Binding-site contacts:
Ligand atom N2 contacts residue ASN12 of chain 1.B at 3.8 Å.
Ligand atom O5 contacts residue ASN12 of chain 1.B at 2.7 Å (h-bond).
Ligand atom C1 contacts residue ASN12 of chain 1.B at 2.2 Å.
Ligand atom C7 contacts residue ASN12 of chain 1.B at 3.9 Å.
Ligand atom O7 contacts residue ASN12 of chain 1.B at 3.7 Å.
Ligand atom C2 contacts residue ASN12 of chain 1.B at 3.2 Å.
Ligand atom C5 contacts residue ASN12 of chain 1.B at 4.1 Å.

Sequence of chain 1.B:
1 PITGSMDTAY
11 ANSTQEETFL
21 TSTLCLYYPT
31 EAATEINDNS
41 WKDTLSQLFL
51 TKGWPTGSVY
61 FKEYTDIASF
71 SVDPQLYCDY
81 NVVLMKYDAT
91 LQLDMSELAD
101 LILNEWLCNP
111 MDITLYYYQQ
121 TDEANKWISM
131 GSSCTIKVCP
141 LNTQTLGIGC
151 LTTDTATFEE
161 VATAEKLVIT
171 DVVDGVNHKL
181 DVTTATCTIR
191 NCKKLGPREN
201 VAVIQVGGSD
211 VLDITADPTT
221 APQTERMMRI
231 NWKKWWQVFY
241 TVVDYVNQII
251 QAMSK

This small molecule binds to this protein.
Small molecule (SMILES): CC(=O)N[C@H]1[C@H](O[C@H]2[C@H](O)[C@@H](NC(C)=O)CO[C@@H]2CO)O[C@H](CO)[C@@H](O)[C@@H]1O